The protein below binds the small molecule below.
Small molecule (SMILES): OC[C@H]1O[C@@H](O)[C@H](O)[C@@H](O)[C@H]1O

Binding-site contacts:
Ligand atom C2 contacts residue ASN240 of chain 1.B at 3.8 Å.
Ligand atom O2 contacts residue ASP301 of chain 1.B at 2.9 Å (salt-bridge).
Ligand atom C4 contacts residue NGT1 of chain 1.J at 4.2 Å.
Ligand atom O2 contacts residue GLU197 of chain 1.B at 4.1 Å.
Ligand atom C6 contacts residue GLN171 of chain 1.B at 4.0 Å.
Ligand atom C5 contacts residue NGT1 of chain 1.J at 3.6 Å.
Ligand atom O6 contacts residue PRO447 of chain 1.B at 3.4 Å.
Ligand atom C2 contacts residue NGT1 of chain 1.J at 2.4 Å.
Ligand atom O6 contacts residue ASP448 of chain 1.B at 2.9 Å (salt-bridge).
Ligand atom O3 contacts residue HIS244 of chain 1.B at 3.3 Å.
Ligand atom C4 contacts residue CYS168 of chain 1.B at 3.9 Å (hydrophobic).
Ligand atom O6 contacts residue NGT1 of chain 1.J at 3.4 Å (h-bond).
Ligand atom O3 contacts residue ASN240 of chain 1.B at 3.0 Å (h-bond).
Ligand atom C3 contacts residue CYS168 of chain 1.B at 4.2 Å (hydrophobic).
Ligand atom O2 contacts residue ASN240 of chain 1.B at 2.9 Å (h-bond).
Ligand atom O4 contacts residue GLN171 of chain 1.B at 3.1 Å (h-bond).
Ligand atom C2 contacts residue HIS244 of chain 1.B at 3.8 Å.
Ligand atom O4 contacts residue HIS244 of chain 1.B at 3.7 Å.
Ligand atom C6 contacts residue LEU555 of chain 1.B at 3.9 Å (hydrophobic).
Ligand atom C1 contacts residue TRP446 of chain 1.B at 3.8 Å (hydrophobic).
Ligand atom C3 contacts residue NGT1 of chain 1.J at 3.8 Å.
Ligand atom O5 contacts residue ASP448 of chain 1.B at 3.9 Å.
Ligand atom C6 contacts residue CYS170 of chain 1.B at 3.9 Å (hydrophobic).
Ligand atom C4 contacts residue CYS170 of chain 1.B at 3.8 Å (hydrophobic).
Ligand atom O6 contacts residue LEU555 of chain 1.B at 4.1 Å.
Ligand atom C6 contacts residue NGT1 of chain 1.J at 4.2 Å.
Ligand atom C5 contacts residue CYS168 of chain 1.B at 3.9 Å (hydrophobic).
Ligand atom C4 contacts residue GLU197 of chain 1.B at 3.8 Å.
Ligand atom C1 contacts residue NGT1 of chain 1.J at 1.4 Å.
Ligand atom O2 contacts residue NGT1 of chain 1.J at 2.9 Å (h-bond).
Ligand atom O3 contacts residue GLU197 of chain 1.B at 2.5 Å (salt-bridge).
Ligand atom C5 contacts residue CYS170 of chain 1.B at 3.9 Å (hydrophobic).
Ligand atom O2 contacts residue HIS244 of chain 1.B at 3.7 Å.
Ligand atom C3 contacts residue ASN240 of chain 1.B at 3.9 Å.
Ligand atom C6 contacts residue ASP448 of chain 1.B at 3.9 Å.
Ligand atom C3 contacts residue GLU197 of chain 1.B at 3.1 Å.
Ligand atom O5 contacts residue NGT1 of chain 1.J at 2.3 Å (h-bond).
Ligand atom C4 contacts residue GLN171 of chain 1.B at 4.2 Å.
Ligand atom C6 contacts residue PRO447 of chain 1.B at 4.0 Å (hydrophobic).
Ligand atom C2 contacts residue ASP301 of chain 1.B at 4.0 Å.

Sequence of chain 1.B:
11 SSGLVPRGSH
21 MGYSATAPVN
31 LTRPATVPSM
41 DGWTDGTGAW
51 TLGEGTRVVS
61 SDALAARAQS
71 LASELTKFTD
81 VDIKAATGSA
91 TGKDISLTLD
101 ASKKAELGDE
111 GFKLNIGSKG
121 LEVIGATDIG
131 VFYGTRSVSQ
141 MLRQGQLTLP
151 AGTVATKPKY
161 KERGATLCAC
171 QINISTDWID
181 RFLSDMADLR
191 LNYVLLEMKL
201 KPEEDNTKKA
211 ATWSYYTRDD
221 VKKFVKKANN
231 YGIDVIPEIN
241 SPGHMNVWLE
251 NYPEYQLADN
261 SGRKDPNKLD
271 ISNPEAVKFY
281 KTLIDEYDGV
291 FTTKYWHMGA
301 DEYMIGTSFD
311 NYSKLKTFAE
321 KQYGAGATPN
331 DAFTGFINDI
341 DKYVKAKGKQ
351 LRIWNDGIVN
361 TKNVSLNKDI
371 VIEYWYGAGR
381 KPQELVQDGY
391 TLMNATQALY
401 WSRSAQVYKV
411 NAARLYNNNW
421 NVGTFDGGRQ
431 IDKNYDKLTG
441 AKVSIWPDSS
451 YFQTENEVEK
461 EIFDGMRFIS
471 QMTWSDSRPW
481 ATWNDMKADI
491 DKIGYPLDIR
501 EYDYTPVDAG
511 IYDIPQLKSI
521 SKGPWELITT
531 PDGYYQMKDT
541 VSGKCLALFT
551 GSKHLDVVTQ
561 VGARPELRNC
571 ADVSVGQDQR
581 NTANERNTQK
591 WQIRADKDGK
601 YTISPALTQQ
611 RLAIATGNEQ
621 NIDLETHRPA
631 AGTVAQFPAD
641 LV